Binding-site contacts:
Ligand atom O6 contacts residue ASN99 of chain 1.B at 3.7 Å.
Ligand atom C5 contacts residue ASN99 of chain 1.B at 3.6 Å.
Ligand atom C6 contacts residue ASN99 of chain 1.B at 4.4 Å.
Ligand atom C7 contacts residue ASN99 of chain 1.B at 4.1 Å.
Ligand atom C3 contacts residue ASN99 of chain 1.B at 3.8 Å.
Ligand atom N2 contacts residue ASN99 of chain 1.B at 2.9 Å (h-bond).
Ligand atom C2 contacts residue ASN99 of chain 1.B at 2.5 Å.
Ligand atom O5 contacts residue ASN99 of chain 1.B at 2.4 Å (h-bond).
Ligand atom C8 contacts residue LYS35 of chain 1.B at 3.4 Å.
Ligand atom C8 contacts residue VAL102 of chain 1.B at 4.0 Å (hydrophobic).
Ligand atom C7 contacts residue VAL102 of chain 1.B at 4.4 Å (hydrophobic).
Ligand atom C4 contacts residue ASN99 of chain 1.B at 4.3 Å.
Ligand atom C1 contacts residue ASN99 of chain 1.B at 1.4 Å.

This small molecule binds to this protein.
Small molecule (SMILES): CC(=O)N[C@H]1[C@H](O[C@H]2[C@H](O)[C@@H](NC(C)=O)CO[C@@H]2CO)O[C@H](CO)[C@@H](O)[C@@H]1O

Sequence of chain 1.B:
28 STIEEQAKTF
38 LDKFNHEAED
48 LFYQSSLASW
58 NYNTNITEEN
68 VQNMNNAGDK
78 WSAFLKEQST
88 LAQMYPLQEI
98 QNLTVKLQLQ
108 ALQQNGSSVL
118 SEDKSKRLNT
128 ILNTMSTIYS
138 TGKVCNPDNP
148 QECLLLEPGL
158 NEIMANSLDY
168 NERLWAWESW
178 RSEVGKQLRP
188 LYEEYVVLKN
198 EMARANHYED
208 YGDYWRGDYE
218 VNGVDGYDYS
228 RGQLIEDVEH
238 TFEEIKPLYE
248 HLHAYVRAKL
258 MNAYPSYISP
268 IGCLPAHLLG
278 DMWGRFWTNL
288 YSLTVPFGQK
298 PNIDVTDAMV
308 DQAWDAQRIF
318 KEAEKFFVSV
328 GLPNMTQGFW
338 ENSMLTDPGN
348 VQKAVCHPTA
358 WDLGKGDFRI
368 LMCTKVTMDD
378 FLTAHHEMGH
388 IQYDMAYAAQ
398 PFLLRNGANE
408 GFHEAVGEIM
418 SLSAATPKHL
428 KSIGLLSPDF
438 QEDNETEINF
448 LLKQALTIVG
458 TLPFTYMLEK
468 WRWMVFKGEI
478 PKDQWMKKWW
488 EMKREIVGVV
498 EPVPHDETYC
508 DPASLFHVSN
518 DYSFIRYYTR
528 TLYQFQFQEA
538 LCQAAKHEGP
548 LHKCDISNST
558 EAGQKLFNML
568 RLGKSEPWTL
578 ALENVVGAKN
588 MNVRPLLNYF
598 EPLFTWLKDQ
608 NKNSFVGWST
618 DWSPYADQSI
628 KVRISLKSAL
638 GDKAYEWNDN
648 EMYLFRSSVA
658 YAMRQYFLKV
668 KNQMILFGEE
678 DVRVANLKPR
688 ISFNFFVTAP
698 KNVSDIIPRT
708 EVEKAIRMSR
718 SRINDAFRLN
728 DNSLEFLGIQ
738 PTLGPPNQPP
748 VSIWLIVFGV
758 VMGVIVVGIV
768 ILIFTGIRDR